The protein below binds the small molecule below.
Small molecule (SMILES): CC(=O)N[C@H]1[C@H](O[C@H]2[C@H](O)[C@@H](NC(C)=O)CO[C@@H]2CO)O[C@H](CO)[C@@H](O)[C@@H]1O

Binding-site contacts:
Ligand atom N2 contacts residue ARG221 of chain 1.K at 3.3 Å (salt-bridge).
Ligand atom C4 contacts residue ARG221 of chain 1.K at 4.0 Å.
Ligand atom C8 contacts residue SER137 of chain 1.K at 3.8 Å.
Ligand atom N2 contacts residue ASN87 of chain 1.K at 2.9 Å (h-bond).
Ligand atom C7 contacts residue ARG221 of chain 1.K at 3.5 Å.
Ligand atom O3 contacts residue ARG221 of chain 1.K at 2.4 Å (salt-bridge).
Ligand atom C8 contacts residue CYS90 of chain 1.K at 4.1 Å (hydrophobic).
Ligand atom C8 contacts residue ASN87 of chain 1.K at 4.3 Å.
Ligand atom O7 contacts residue ASN87 of chain 1.K at 2.8 Å (h-bond).
Ligand atom C7 contacts residue ASN64 of chain 1.K at 3.9 Å.
Ligand atom C3 contacts residue ARG221 of chain 1.K at 3.2 Å.
Ligand atom C8 contacts residue ASN64 of chain 1.K at 3.5 Å.
Ligand atom C2 contacts residue ARG221 of chain 1.K at 3.1 Å.
Ligand atom O7 contacts residue CYS90 of chain 1.K at 3.6 Å.
Ligand atom O7 contacts residue ARG221 of chain 1.K at 3.6 Å (salt-bridge).
Ligand atom C7 contacts residue GLU66 of chain 1.K at 4.0 Å.
Ligand atom N2 contacts residue GLU66 of chain 1.K at 4.0 Å.
Ligand atom O6 contacts residue GLU86 of chain 1.K at 3.3 Å.
Ligand atom O5 contacts residue ARG221 of chain 1.K at 3.9 Å.
Ligand atom C3 contacts residue ASN87 of chain 1.K at 3.8 Å.
Ligand atom C7 contacts residue CYS90 of chain 1.K at 4.2 Å (hydrophobic).
Ligand atom O6 contacts residue ARG221 of chain 1.K at 4.1 Å.
Ligand atom O7 contacts residue ASN64 of chain 1.K at 3.1 Å (h-bond).
Ligand atom C8 contacts residue ARG221 of chain 1.K at 4.4 Å.
Ligand atom C5 contacts residue ASN87 of chain 1.K at 3.6 Å.
Ligand atom C6 contacts residue ARG221 of chain 1.K at 4.2 Å.
Ligand atom C8 contacts residue GLU66 of chain 1.K at 3.7 Å.
Ligand atom O5 contacts residue ASN87 of chain 1.K at 2.4 Å (h-bond).
Ligand atom C2 contacts residue ASN87 of chain 1.K at 2.5 Å.
Ligand atom C7 contacts residue ASN87 of chain 1.K at 3.0 Å.
Ligand atom C1 contacts residue ASN87 of chain 1.K at 1.4 Å.
Ligand atom C4 contacts residue ASN87 of chain 1.K at 4.2 Å.
Ligand atom C6 contacts residue GLU86 of chain 1.K at 4.2 Å.

Sequence of chain 1.K:
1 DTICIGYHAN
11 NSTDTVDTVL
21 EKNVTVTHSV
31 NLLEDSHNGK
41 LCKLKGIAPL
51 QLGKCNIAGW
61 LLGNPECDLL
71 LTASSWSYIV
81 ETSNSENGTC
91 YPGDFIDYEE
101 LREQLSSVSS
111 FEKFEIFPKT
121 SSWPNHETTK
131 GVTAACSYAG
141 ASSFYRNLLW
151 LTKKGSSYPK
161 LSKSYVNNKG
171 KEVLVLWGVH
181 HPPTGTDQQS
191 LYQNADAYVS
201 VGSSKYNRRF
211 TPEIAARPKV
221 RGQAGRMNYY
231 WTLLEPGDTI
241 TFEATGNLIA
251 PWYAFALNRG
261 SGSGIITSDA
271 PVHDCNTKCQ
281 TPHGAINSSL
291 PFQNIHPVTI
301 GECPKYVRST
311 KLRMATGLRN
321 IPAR